Binding-site contacts:
Ligand atom O5 contacts residue ASN714 of chain 1.A at 2.4 Å (h-bond).
Ligand atom C1 contacts residue ASN714 of chain 1.A at 1.4 Å.
Ligand atom O7 contacts residue ASN714 of chain 1.A at 3.3 Å (h-bond).
Ligand atom C2 contacts residue ASN714 of chain 1.A at 1.7 Å.
Ligand atom N2 contacts residue ASN714 of chain 1.A at 2.5 Å (h-bond).
Ligand atom C5 contacts residue ASN714 of chain 1.A at 3.5 Å.
Ligand atom C3 contacts residue ASN714 of chain 1.A at 3.1 Å.
Ligand atom O3 contacts residue ASN714 of chain 1.A at 3.8 Å.
Ligand atom C4 contacts residue ASN714 of chain 1.A at 3.7 Å.
Ligand atom C7 contacts residue ASN714 of chain 1.A at 3.3 Å.

A small-molecule ligand and the protein it binds are described below.
Small molecule (SMILES): CC(=O)N[C@@H]1[C@@H](O)[C@H](O)[C@@H](CO)O[C@H]1O

Sequence of chain 1.A:
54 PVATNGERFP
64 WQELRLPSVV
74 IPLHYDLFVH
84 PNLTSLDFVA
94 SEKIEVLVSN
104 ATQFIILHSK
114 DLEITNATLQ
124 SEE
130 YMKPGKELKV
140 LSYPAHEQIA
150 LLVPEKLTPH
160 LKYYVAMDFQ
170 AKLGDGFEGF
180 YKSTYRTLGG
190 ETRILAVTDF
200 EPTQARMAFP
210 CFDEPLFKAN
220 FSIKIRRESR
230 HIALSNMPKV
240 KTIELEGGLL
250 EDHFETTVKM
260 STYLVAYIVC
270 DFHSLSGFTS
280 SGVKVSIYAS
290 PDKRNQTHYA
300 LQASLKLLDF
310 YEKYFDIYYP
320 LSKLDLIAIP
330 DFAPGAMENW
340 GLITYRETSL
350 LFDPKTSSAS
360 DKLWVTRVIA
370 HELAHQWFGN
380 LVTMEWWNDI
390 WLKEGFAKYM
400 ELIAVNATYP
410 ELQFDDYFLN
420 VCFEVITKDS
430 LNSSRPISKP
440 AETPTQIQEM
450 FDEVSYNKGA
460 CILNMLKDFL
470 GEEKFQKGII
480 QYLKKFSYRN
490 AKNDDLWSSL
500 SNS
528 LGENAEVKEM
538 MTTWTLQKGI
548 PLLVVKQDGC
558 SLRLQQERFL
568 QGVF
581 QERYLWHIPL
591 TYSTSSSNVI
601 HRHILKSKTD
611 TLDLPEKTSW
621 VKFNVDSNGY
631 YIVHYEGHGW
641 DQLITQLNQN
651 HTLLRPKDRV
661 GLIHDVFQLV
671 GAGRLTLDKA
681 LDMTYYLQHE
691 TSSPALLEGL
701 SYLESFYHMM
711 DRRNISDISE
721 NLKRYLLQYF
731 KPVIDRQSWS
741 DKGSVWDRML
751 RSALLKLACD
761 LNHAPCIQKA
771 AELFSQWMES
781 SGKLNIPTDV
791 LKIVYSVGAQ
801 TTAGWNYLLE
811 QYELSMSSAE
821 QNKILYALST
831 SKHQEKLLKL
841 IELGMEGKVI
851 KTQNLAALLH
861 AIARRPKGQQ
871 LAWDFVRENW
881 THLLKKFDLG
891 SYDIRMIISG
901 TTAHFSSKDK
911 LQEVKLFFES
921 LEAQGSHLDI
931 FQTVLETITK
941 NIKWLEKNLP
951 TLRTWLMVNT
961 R